Binding-site contacts:
Ligand atom O5 contacts residue ASN154 of chain 6.C at 4.1 Å.
Ligand atom C7 contacts residue ASN154 of chain 6.C at 2.2 Å.
Ligand atom N2 contacts residue ASN154 of chain 6.C at 3.2 Å (h-bond).
Ligand atom C8 contacts residue ASN154 of chain 6.C at 2.3 Å.
Ligand atom C5 contacts residue THR156 of chain 6.C at 4.1 Å.
Ligand atom C1 contacts residue THR156 of chain 6.C at 4.2 Å.
Ligand atom C6 contacts residue THR156 of chain 6.C at 3.7 Å.
Ligand atom O7 contacts residue VAL153 of chain 6.C at 4.1 Å.
Ligand atom C2 contacts residue ASN154 of chain 6.C at 3.6 Å.
Ligand atom O7 contacts residue GLY150 of chain 6.C at 4.2 Å.
Ligand atom C1 contacts residue ASN154 of chain 6.C at 3.0 Å.
Ligand atom O6 contacts residue THR156 of chain 6.C at 2.7 Å (h-bond).
Ligand atom O5 contacts residue THR156 of chain 6.C at 4.0 Å.
Ligand atom O7 contacts residue ASN154 of chain 6.C at 2.1 Å (h-bond).

The protein below binds the small molecule below.
Small molecule (SMILES): CC(=O)N[C@H]1[C@H](O[C@H]2[C@H](O)[C@@H](NC(C)=O)CO[C@@H]2CO)O[C@H](CO)[C@@H](O)[C@@H]1O

Sequence of chain 6.C:
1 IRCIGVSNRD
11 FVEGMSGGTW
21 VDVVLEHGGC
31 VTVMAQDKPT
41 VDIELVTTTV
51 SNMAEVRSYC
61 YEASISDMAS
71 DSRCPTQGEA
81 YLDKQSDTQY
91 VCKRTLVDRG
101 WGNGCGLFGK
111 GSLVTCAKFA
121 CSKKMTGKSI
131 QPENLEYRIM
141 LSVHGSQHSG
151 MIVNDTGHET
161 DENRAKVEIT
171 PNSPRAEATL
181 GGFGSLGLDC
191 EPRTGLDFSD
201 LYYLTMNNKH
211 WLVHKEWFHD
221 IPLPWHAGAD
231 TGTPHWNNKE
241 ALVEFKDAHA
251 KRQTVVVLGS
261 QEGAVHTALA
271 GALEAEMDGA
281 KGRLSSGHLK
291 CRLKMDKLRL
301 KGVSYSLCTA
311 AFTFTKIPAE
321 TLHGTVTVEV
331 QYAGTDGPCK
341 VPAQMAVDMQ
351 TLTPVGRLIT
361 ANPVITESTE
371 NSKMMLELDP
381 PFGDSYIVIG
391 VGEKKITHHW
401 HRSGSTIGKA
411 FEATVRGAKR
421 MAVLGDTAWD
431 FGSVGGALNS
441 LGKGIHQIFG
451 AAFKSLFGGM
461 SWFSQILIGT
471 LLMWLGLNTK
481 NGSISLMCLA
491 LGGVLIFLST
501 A